This protein binds this small molecule.
Small molecule (SMILES): N[C@@H]1[C@@H](O)[C@H](O)[C@@H](CO)O[C@H]1c1nc(-c2ccccc2)c[nH]1

Sequence of chain 1.A:
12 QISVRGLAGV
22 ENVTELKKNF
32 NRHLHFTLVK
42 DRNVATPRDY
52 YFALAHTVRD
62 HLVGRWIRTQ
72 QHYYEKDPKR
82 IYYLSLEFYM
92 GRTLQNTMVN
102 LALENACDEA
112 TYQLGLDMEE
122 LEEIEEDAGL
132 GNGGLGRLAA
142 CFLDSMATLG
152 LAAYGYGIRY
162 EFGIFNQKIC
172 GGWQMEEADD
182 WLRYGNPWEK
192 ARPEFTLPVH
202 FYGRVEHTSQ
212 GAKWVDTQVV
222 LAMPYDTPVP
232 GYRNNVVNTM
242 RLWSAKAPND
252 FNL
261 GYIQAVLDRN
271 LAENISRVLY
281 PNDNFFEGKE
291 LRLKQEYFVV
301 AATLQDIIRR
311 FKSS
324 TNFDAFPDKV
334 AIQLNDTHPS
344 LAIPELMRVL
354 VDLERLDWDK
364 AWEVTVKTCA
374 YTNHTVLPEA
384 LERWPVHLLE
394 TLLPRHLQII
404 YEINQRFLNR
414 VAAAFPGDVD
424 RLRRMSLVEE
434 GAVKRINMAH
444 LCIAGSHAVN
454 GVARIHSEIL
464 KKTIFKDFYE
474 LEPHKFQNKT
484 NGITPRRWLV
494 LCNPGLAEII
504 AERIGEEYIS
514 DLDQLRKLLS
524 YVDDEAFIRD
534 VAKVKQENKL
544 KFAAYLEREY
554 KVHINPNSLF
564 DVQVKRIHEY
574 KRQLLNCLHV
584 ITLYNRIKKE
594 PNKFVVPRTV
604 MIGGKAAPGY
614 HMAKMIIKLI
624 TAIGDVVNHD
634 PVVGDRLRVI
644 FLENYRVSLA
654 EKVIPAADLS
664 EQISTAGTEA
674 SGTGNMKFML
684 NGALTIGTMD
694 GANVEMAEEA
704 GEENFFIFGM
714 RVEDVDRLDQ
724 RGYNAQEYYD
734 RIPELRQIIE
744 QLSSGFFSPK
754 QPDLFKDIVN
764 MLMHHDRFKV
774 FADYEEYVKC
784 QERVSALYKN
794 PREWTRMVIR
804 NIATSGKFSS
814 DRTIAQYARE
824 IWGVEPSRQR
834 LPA

Binding-site contacts:
Ligand atom C10 contacts residue ASN282 of chain 1.A at 3.3 Å.
Ligand atom C1 contacts residue HIS377 of chain 1.A at 3.8 Å.
Ligand atom N2' contacts residue TYR573 of chain 1.A at 3.2 Å (h-bond).
Ligand atom C6' contacts residue ASN484 of chain 1.A at 3.4 Å.
Ligand atom C4' contacts residue GLY675 of chain 1.A at 3.8 Å.
Ligand atom O4' contacts residue GLY675 of chain 1.A at 2.9 Å (h-bond).
Ligand atom N2 contacts residue HIS377 of chain 1.A at 2.8 Å (h-bond).
Ligand atom C10 contacts residue ASN284 of chain 1.A at 3.8 Å.
Ligand atom C4 contacts residue ASN284 of chain 1.A at 3.9 Å.
Ligand atom C6 contacts residue ASN284 of chain 1.A at 3.4 Å.
Ligand atom O5' contacts residue LEU136 of chain 1.A at 3.8 Å.
Ligand atom C8 contacts residue HIS341 of chain 1.A at 3.5 Å.
Ligand atom C3 contacts residue HIS377 of chain 1.A at 3.7 Å.
Ligand atom C3' contacts residue GLU672 of chain 1.A at 3.4 Å.
Ligand atom C11 contacts residue ASN284 of chain 1.A at 3.5 Å.
Ligand atom O3' contacts residue GLY675 of chain 1.A at 3.2 Å (h-bond).
Ligand atom C6' contacts residue HIS377 of chain 1.A at 3.5 Å.
Ligand atom C3 contacts residue ASN284 of chain 1.A at 3.6 Å.
Ligand atom C7 contacts residue HIS341 of chain 1.A at 3.8 Å.
Ligand atom O5' contacts residue HIS377 of chain 1.A at 3.8 Å.
Ligand atom C9 contacts residue ASN282 of chain 1.A at 3.5 Å.
Ligand atom C2' contacts residue HIS377 of chain 1.A at 3.6 Å.
Ligand atom C5' contacts residue LEU136 of chain 1.A at 3.8 Å (hydrophobic).
Ligand atom C8 contacts residue PHE285 of chain 1.A at 3.8 Å (hydrophobic).
Ligand atom N2' contacts residue ASN284 of chain 1.A at 3.2 Å (h-bond).
Ligand atom N2' contacts residue GLU672 of chain 1.A at 3.2 Å (salt-bridge).
Ligand atom C8 contacts residue ASN284 of chain 1.A at 3.9 Å.
Ligand atom N2 contacts residue ASN284 of chain 1.A at 3.9 Å.
Ligand atom O6' contacts residue VAL455 of chain 1.A at 3.8 Å.
Ligand atom O3' contacts residue ALA673 of chain 1.A at 3.3 Å (h-bond).
Ligand atom C10 contacts residue GLU88 of chain 1.A at 3.5 Å.
Ligand atom O6' contacts residue ASN484 of chain 1.A at 2.8 Å (h-bond).
Ligand atom N5 contacts residue LEU136 of chain 1.A at 3.6 Å.
Ligand atom O6' contacts residue HIS377 of chain 1.A at 2.7 Å (h-bond).
Ligand atom C9 contacts residue HIS341 of chain 1.A at 3.7 Å.
Ligand atom O4' contacts residue SER674 of chain 1.A at 3.6 Å.
Ligand atom O4' contacts residue ASN484 of chain 1.A at 3.7 Å.
Ligand atom O3' contacts residue GLU672 of chain 1.A at 2.7 Å (salt-bridge).
Ligand atom O3' contacts residue SER674 of chain 1.A at 3.1 Å (h-bond).
Ligand atom C7 contacts residue ASN284 of chain 1.A at 3.5 Å.